A small-molecule ligand and the protein it binds are described below.
Small molecule (SMILES): [H]/N=C1/NCCN1Cc1ccc(Cl)nc1

Binding-site contacts:
Ligand atom C5 contacts residue THR148 of chain 1.D at 4.4 Å.
Ligand atom N2 contacts residue TYR189 of chain 1.D at 4.4 Å.
Ligand atom C6 contacts residue TYR196 of chain 1.D at 4.1 Å (hydrophobic).
Ligand atom C5 contacts residue TRP147 of chain 1.D at 3.1 Å (hydrophobic).
Ligand atom C2 contacts residue TYR189 of chain 1.D at 4.0 Å (hydrophobic).
Ligand atom C9 contacts residue TRP147 of chain 1.D at 3.3 Å (hydrophobic).
Ligand atom C8 contacts residue TYR196 of chain 1.D at 4.2 Å (hydrophobic).
Ligand atom C7 contacts residue TRP147 of chain 1.D at 3.9 Å (hydrophobic).
Ligand atom C3 contacts residue CYS191 of chain 1.D at 4.0 Å (hydrophobic).
Ligand atom C4 contacts residue TRP147 of chain 1.D at 4.4 Å (hydrophobic).
Ligand atom C1 contacts residue TYR93 of chain 1.D at 3.3 Å (hydrophobic).
Ligand atom C6 contacts residue CYS191 of chain 1.D at 4.4 Å (hydrophobic).
Ligand atom C6 contacts residue TRP147 of chain 1.D at 3.1 Å (hydrophobic).
Ligand atom N4 contacts residue TYR93 of chain 1.D at 3.3 Å.
Ligand atom N3 contacts residue TRP147 of chain 1.D at 3.7 Å.
Ligand atom CL1 contacts residue THR148 of chain 1.D at 3.9 Å.
Ligand atom N2 contacts residue SER146 of chain 1.D at 3.5 Å (h-bond).
Ligand atom N6 contacts residue TRP147 of chain 1.D at 3.7 Å.
Ligand atom N4 contacts residue TYR189 of chain 1.D at 4.0 Å.
Ligand atom C9 contacts residue TYR196 of chain 1.D at 3.6 Å (hydrophobic).
Ligand atom N6 contacts residue THR148 of chain 1.D at 3.8 Å.
Ligand atom N2 contacts residue TYR93 of chain 1.D at 2.7 Å (h-bond).
Ligand atom N4 contacts residue TRP147 of chain 1.D at 3.2 Å.
Ligand atom C1 contacts residue TRP147 of chain 1.D at 3.6 Å (hydrophobic).
Ligand atom C7 contacts residue CYS192 of chain 1.D at 3.8 Å (hydrophobic).
Ligand atom N2 contacts residue TRP147 of chain 1.D at 3.0 Å (h-bond).
Ligand atom C6 contacts residue CYS192 of chain 1.D at 4.4 Å (hydrophobic).
Ligand atom C4 contacts residue THR148 of chain 1.D at 3.8 Å.
Ligand atom C7 contacts residue TYR196 of chain 1.D at 3.4 Å (hydrophobic).
Ligand atom C8 contacts residue THR148 of chain 1.D at 4.4 Å.
Ligand atom C2 contacts residue TRP147 of chain 1.D at 3.6 Å (hydrophobic).
Ligand atom C3 contacts residue TYR189 of chain 1.D at 4.0 Å (hydrophobic).
Ligand atom N3 contacts residue TYR189 of chain 1.D at 4.1 Å.
Ligand atom C2 contacts residue TYR93 of chain 1.D at 4.3 Å (hydrophobic).
Ligand atom N2 contacts residue TYR196 of chain 1.D at 4.0 Å.
Ligand atom C8 contacts residue CYS192 of chain 1.D at 4.5 Å (hydrophobic).
Ligand atom C8 contacts residue TRP147 of chain 1.D at 4.5 Å (hydrophobic).
Ligand atom C7 contacts residue THR148 of chain 1.D at 4.3 Å.
Ligand atom C1 contacts residue TYR189 of chain 1.D at 4.1 Å (hydrophobic).
Ligand atom C9 contacts residue CYS191 of chain 1.D at 4.1 Å (hydrophobic).

Sequence of chain 1.D:
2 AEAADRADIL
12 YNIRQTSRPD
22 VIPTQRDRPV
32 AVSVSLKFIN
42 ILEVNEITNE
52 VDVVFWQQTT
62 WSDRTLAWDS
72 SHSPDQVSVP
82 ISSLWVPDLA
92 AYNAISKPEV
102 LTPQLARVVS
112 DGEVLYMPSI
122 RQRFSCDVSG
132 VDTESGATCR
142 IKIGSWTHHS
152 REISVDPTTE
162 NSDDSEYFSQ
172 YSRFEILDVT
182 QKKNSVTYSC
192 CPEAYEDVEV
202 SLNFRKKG